Sequence of chain 1.A:
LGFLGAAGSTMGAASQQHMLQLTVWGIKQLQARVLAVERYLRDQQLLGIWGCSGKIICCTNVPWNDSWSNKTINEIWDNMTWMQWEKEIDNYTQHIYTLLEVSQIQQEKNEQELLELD

Binding-site contacts:
Ligand atom C4 contacts residue ASN93 of chain 1.D at 4.2 Å.
Ligand atom C3 contacts residue ASN93 of chain 1.D at 3.8 Å.
Ligand atom O6 contacts residue ASN93 of chain 1.D at 4.3 Å.
Ligand atom C5 contacts residue ASN93 of chain 1.D at 3.7 Å.
Ligand atom C2 contacts residue ASN93 of chain 1.D at 2.5 Å.
Ligand atom C8 contacts residue SER17 of chain 1.A at 3.4 Å.
Ligand atom C8 contacts residue GLY92 of chain 1.D at 4.5 Å.
Ligand atom N2 contacts residue GLY16 of chain 1.A at 4.5 Å.
Ligand atom O5 contacts residue ASN93 of chain 1.D at 2.4 Å (h-bond).
Ligand atom N2 contacts residue ASN93 of chain 1.D at 3.0 Å (h-bond).
Ligand atom C1 contacts residue ASN93 of chain 1.D at 1.4 Å.
Ligand atom O7 contacts residue ASN93 of chain 1.D at 3.9 Å.
Ligand atom C7 contacts residue ASN93 of chain 1.D at 3.6 Å.

Sequence of chain 1.D:
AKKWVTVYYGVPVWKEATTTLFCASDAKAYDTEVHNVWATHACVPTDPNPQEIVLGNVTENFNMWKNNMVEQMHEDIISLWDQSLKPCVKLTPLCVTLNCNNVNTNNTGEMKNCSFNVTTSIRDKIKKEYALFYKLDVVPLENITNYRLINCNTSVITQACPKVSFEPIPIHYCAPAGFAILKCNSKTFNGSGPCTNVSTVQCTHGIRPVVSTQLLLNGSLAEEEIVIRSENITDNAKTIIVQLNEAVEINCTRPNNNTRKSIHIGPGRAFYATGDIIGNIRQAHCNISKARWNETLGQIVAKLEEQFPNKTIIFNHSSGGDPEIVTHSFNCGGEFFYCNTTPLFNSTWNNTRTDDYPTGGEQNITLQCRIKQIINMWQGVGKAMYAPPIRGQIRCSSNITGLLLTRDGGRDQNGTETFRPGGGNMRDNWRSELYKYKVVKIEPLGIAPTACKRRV

The protein below binds the small molecule below.
Small molecule (SMILES): CC(=O)N[C@@H]1[C@@H](O)[C@H](O)[C@@H](CO)O[C@H]1O